Binding-site contacts:
Ligand atom C2 contacts residue THR266 of chain 1.A at 3.3 Å.
Ligand atom N2 contacts residue GLY267 of chain 1.A at 4.2 Å.
Ligand atom O3 contacts residue THR266 of chain 1.A at 4.3 Å.
Ligand atom N2 contacts residue THR266 of chain 1.A at 2.4 Å (h-bond).
Ligand atom O7 contacts residue THR266 of chain 1.A at 3.0 Å (h-bond).
Ligand atom C8 contacts residue ASN264 of chain 1.A at 4.1 Å.
Ligand atom C2 contacts residue ASN264 of chain 1.A at 2.5 Å.
Ligand atom O7 contacts residue GLY267 of chain 1.A at 3.3 Å (h-bond).
Ligand atom C3 contacts residue ASN264 of chain 1.A at 3.9 Å.
Ligand atom C3 contacts residue THR266 of chain 1.A at 4.4 Å.
Ligand atom C7 contacts residue THR266 of chain 1.A at 3.2 Å.
Ligand atom C4 contacts residue ASP598 of chain 1.A at 4.4 Å.
Ligand atom C7 contacts residue GLY267 of chain 1.A at 4.0 Å.
Ligand atom C1 contacts residue THR266 of chain 1.A at 4.2 Å.
Ligand atom N2 contacts residue ASN264 of chain 1.A at 3.1 Å (h-bond).
Ligand atom C5 contacts residue ASN264 of chain 1.A at 3.7 Å.
Ligand atom C4 contacts residue ASN264 of chain 1.A at 4.3 Å.
Ligand atom C7 contacts residue ASN264 of chain 1.A at 3.8 Å.
Ligand atom O5 contacts residue ASN264 of chain 1.A at 2.4 Å (h-bond).
Ligand atom C1 contacts residue ASN264 of chain 1.A at 1.4 Å.

The protein below binds the small molecule below.
Small molecule (SMILES): CC(=O)N[C@@H]1[C@@H](O)[C@H](O)[C@@H](CO)O[C@H]1O

Sequence of chain 1.A:
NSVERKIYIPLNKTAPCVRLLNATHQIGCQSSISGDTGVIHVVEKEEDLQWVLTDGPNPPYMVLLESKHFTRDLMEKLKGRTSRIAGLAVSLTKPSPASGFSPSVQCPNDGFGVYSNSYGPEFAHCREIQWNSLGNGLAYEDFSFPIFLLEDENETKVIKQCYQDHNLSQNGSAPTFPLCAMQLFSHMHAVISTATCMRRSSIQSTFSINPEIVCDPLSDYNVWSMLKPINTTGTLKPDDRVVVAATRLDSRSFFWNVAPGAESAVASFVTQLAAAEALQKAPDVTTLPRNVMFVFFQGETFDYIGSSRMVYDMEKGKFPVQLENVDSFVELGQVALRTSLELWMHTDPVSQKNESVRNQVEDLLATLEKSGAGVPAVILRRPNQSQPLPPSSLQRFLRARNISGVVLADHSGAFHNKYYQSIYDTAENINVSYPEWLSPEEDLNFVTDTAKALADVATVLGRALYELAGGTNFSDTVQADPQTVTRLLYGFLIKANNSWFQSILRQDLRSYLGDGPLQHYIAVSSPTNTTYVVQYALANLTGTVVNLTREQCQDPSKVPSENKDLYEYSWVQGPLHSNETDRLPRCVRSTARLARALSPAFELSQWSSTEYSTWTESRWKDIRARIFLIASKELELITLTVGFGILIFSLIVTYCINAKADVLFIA